This small molecule binds to this protein.
Small molecule (SMILES): CCCc1nc2c(N)nc3ccccc3c2s1

Sequence of chain 1.A:
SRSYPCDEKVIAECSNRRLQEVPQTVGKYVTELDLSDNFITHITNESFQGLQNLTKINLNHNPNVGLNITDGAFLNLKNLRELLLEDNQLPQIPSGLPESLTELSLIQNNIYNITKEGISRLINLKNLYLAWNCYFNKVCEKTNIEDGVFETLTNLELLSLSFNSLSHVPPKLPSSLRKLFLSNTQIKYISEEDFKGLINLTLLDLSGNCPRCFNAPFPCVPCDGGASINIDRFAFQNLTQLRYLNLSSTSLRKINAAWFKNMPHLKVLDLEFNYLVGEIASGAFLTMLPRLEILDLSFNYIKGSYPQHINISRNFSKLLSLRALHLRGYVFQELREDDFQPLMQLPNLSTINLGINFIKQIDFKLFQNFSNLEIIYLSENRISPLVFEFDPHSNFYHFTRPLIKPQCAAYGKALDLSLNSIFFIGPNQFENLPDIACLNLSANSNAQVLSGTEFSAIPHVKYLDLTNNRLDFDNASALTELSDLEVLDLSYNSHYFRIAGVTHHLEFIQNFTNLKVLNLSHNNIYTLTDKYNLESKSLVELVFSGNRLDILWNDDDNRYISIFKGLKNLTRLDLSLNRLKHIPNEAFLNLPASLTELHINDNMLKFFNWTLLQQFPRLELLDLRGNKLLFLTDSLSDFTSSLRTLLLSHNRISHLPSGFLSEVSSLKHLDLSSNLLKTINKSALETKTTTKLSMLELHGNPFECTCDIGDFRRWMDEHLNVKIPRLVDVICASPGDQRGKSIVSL

Binding-site contacts:
Ligand atom C7 contacts residue TYR326 of chain 1.B at 3.4 Å (hydrophobic).
Ligand atom C5 contacts residue THR552 of chain 1.A at 3.9 Å.
Ligand atom C10 contacts residue PHE383 of chain 1.B at 3.8 Å (hydrophobic).
Ligand atom C12 contacts residue ASP521 of chain 1.A at 3.6 Å.
Ligand atom C2 contacts residue PHE383 of chain 1.B at 3.4 Å (hydrophobic).
Ligand atom C3 contacts residue PHE383 of chain 1.B at 3.4 Å (hydrophobic).
Ligand atom N1 contacts residue ASP521 of chain 1.A at 2.7 Å (salt-bridge).
Ligand atom C1 contacts residue ASP521 of chain 1.A at 3.6 Å.
Ligand atom C1 contacts residue PHE383 of chain 1.B at 3.4 Å (hydrophobic).
Ligand atom N1 contacts residue ASP523 of chain 1.A at 3.2 Å (salt-bridge).
Ligand atom C7 contacts residue GLY550 of chain 1.A at 3.7 Å.
Ligand atom C6 contacts residue TYR326 of chain 1.B at 3.6 Å (hydrophobic).
Ligand atom C contacts residue ASP523 of chain 1.A at 3.2 Å.
Ligand atom C contacts residue THR552 of chain 1.A at 3.8 Å.
Ligand atom N1 contacts residue PHE383 of chain 1.B at 3.3 Å.
Ligand atom C6 contacts residue GLY550 of chain 1.A at 3.8 Å.
Ligand atom C contacts residue PHE383 of chain 1.B at 3.4 Å (hydrophobic).
Ligand atom C2 contacts residue ASP523 of chain 1.A at 4.0 Å.
Ligand atom N2 contacts residue VAL551 of chain 1.A at 3.7 Å.
Ligand atom N2 contacts residue THR552 of chain 1.A at 3.0 Å (h-bond).
Ligand atom S contacts residue VAL356 of chain 1.B at 3.8 Å.
Ligand atom C3 contacts residue ASP523 of chain 1.A at 4.0 Å.
Ligand atom C8 contacts residue GLY550 of chain 1.A at 3.4 Å.
Ligand atom C10 contacts residue TYR331 of chain 1.B at 3.7 Å (hydrophobic).
Ligand atom N contacts residue ASP523 of chain 1.A at 3.5 Å.
Ligand atom C9 contacts residue VAL356 of chain 1.B at 3.7 Å (hydrophobic).
Ligand atom C7 contacts residue VAL356 of chain 1.B at 3.7 Å (hydrophobic).
Ligand atom C4 contacts residue ASP523 of chain 1.A at 3.6 Å.
Ligand atom N contacts residue ASP521 of chain 1.A at 3.0 Å (salt-bridge).
Ligand atom C11 contacts residue PHE383 of chain 1.B at 3.8 Å (hydrophobic).
Ligand atom C11 contacts residue TYR331 of chain 1.B at 4.0 Å (hydrophobic).
Ligand atom C1 contacts residue ASP523 of chain 1.A at 3.6 Å.
Ligand atom C8 contacts residue VAL356 of chain 1.B at 3.6 Å (hydrophobic).
Ligand atom N contacts residue THR552 of chain 1.A at 3.1 Å (h-bond).
Ligand atom N contacts residue VAL551 of chain 1.A at 3.8 Å.
Ligand atom C9 contacts residue PHE383 of chain 1.B at 3.6 Å (hydrophobic).
Ligand atom C12 contacts residue PHE383 of chain 1.B at 3.6 Å (hydrophobic).
Ligand atom C4 contacts residue THR552 of chain 1.A at 3.5 Å.
Ligand atom C4 contacts residue PHE383 of chain 1.B at 3.6 Å (hydrophobic).
Ligand atom C contacts residue ASP521 of chain 1.A at 3.5 Å.

Sequence of chain 1.B:
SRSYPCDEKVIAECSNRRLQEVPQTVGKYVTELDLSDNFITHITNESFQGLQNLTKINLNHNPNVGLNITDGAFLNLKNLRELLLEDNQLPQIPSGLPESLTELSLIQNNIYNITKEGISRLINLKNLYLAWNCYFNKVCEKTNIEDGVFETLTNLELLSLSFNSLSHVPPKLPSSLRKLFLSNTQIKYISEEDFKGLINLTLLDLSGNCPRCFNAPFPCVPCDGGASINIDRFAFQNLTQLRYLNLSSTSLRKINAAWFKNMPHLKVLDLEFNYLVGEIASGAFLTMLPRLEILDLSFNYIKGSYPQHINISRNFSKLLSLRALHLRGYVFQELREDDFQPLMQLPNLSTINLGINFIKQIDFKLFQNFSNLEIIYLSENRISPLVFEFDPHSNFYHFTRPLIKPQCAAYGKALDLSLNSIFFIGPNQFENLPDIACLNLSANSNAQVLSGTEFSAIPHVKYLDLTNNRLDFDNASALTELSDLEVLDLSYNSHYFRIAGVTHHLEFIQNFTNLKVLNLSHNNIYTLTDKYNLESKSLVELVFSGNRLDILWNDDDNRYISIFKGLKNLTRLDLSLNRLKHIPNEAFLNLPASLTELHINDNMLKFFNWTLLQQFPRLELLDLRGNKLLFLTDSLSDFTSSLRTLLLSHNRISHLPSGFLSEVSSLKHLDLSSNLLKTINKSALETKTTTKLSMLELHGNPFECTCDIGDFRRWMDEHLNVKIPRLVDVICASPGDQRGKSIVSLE